Binding-site contacts:
Ligand atom N30 contacts residue CYS209 of chain 1.D at 3.5 Å (h-bond).
Ligand atom F16 contacts residue PHE162 of chain 1.D at 3.3 Å.
Ligand atom C36 contacts residue GLY206 of chain 1.D at 3.6 Å.
Ligand atom O38 contacts residue GLY206 of chain 1.D at 3.4 Å (h-bond).
Ligand atom C22 contacts residue GLY208 of chain 1.D at 3.7 Å.
Ligand atom C35 contacts residue ASP179 of chain 1.D at 3.6 Å.
Ligand atom S17 contacts residue GLY206 of chain 1.D at 3.5 Å (h-bond).
Ligand atom C25 contacts residue TYR85 of chain 1.D at 3.3 Å (hydrophobic).
Ligand atom CL contacts residue ILE217 of chain 1.D at 3.4 Å.
Ligand atom O13 contacts residue GLY206 of chain 1.D at 3.1 Å (h-bond).
Ligand atom C19 contacts residue GLY206 of chain 1.D at 3.5 Å.
Ligand atom C2 contacts residue TRP205 of chain 1.D at 3.6 Å (hydrophobic).
Ligand atom O41 contacts residue GLY206 of chain 1.D at 3.0 Å (h-bond).
Ligand atom C28 contacts residue GLN182 of chain 1.D at 3.2 Å.
Ligand atom C34 contacts residue TRP205 of chain 1.D at 3.3 Å (hydrophobic).
Ligand atom F16 contacts residue GLY206 of chain 1.D at 3.6 Å.
Ligand atom O42 contacts residue GLN182 of chain 1.D at 3.4 Å (h-bond).
Ligand atom N18 contacts residue GLY206 of chain 1.D at 2.5 Å (h-bond).
Ligand atom C5 contacts residue GLU83 of chain 1.D at 3.5 Å.
Ligand atom C29 contacts residue GLN46 of chain 1.D at 3.1 Å.
Ligand atom CL contacts residue TYR218 of chain 1.D at 3.4 Å.
Ligand atom C1 contacts residue TYR85 of chain 1.D at 3.4 Å (hydrophobic).
Ligand atom C26 contacts residue TYR85 of chain 1.D at 3.7 Å (hydrophobic).
Ligand atom C36 contacts residue ALA180 of chain 1.D at 3.5 Å (hydrophobic).
Ligand atom N30 contacts residue GLY208 of chain 1.D at 3.0 Å (h-bond).
Ligand atom S33 contacts residue TRP205 of chain 1.D at 3.3 Å.
Ligand atom C32 contacts residue GLY206 of chain 1.D at 3.4 Å.
Ligand atom N30 contacts residue GLY206 of chain 1.D at 3.6 Å (h-bond).
Ligand atom F16 contacts residue GLU207 of chain 1.D at 3.1 Å.
Ligand atom C35 contacts residue TRP205 of chain 1.D at 3.6 Å (hydrophobic).
Ligand atom O41 contacts residue TRP205 of chain 1.D at 3.3 Å.
Ligand atom C32 contacts residue TRP205 of chain 1.D at 3.5 Å (hydrophobic).
Ligand atom CL contacts residue GLY216 of chain 1.D at 3.5 Å.
Ligand atom C23 contacts residue GLN182 of chain 1.D at 3.6 Å.
Ligand atom S33 contacts residue VAL203 of chain 1.D at 3.6 Å.
Ligand atom N18 contacts residue GLY208 of chain 1.D at 3.3 Å (h-bond).
Ligand atom C36 contacts residue GLY208 of chain 1.D at 3.5 Å.
Ligand atom F16 contacts residue TRP205 of chain 1.D at 3.6 Å.
Ligand atom O38 contacts residue GLY208 of chain 1.D at 3.1 Å (h-bond).
Ligand atom C35 contacts residue ALA180 of chain 1.D at 3.5 Å (hydrophobic).

Sequence of chain 1.D:
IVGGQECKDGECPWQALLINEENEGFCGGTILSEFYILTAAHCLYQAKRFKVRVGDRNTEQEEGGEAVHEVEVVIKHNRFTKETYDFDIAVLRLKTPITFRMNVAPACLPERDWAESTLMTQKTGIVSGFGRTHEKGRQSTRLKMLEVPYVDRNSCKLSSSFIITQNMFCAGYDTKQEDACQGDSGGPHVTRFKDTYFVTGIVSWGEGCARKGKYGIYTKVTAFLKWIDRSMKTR

This protein binds this small molecule.
Small molecule (SMILES): CN(C)[C@H]1CCN(C(=O)[C@H](CNC(=O)c2ccc(Cl)s2)NS(=O)(=O)c2cccc(N3CCCCC3=O)c2OC(F)F)C1